Sequence of chain 1.A:
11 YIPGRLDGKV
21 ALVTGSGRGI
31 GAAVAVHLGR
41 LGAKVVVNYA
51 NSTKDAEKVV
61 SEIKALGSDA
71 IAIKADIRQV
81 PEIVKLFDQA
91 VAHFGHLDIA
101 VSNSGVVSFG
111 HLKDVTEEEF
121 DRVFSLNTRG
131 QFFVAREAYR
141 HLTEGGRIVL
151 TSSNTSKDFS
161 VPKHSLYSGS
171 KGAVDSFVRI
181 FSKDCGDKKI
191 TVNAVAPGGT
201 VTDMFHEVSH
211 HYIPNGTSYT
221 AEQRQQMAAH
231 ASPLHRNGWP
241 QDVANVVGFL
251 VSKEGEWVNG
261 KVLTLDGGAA

The small molecule below binds the protein below.
Small molecule (SMILES): O=c1oc2cc(O)ccc2c2oc3cc(O)ccc3c12

Binding-site contacts:
Ligand atom CAF contacts residue TYR212 of chain 1.A at 3.4 Å (hydrophobic).
Ligand atom CAO contacts residue GLY199 of chain 1.A at 3.6 Å.
Ligand atom CAI contacts residue TYR212 of chain 1.A at 3.8 Å (hydrophobic).
Ligand atom CAI contacts residue ILE213 of chain 1.A at 3.6 Å (hydrophobic).
Ligand atom CAP contacts residue TYR212 of chain 1.A at 3.4 Å (hydrophobic).
Ligand atom OAJ contacts residue GLY198 of chain 1.A at 3.9 Å.
Ligand atom CAN contacts residue GLY199 of chain 1.A at 3.4 Å.
Ligand atom OAJ contacts residue GLY199 of chain 1.A at 3.3 Å (h-bond).
Ligand atom CAN contacts residue TYR212 of chain 1.A at 3.5 Å (hydrophobic).
Ligand atom OAC contacts residue ILE213 of chain 1.A at 3.2 Å.
Ligand atom OAC contacts residue ALA228 of chain 1.A at 3.6 Å.
Ligand atom CAL contacts residue TYR212 of chain 1.A at 3.5 Å (hydrophobic).
Ligand atom OAK contacts residue PHE205 of chain 1.A at 3.8 Å.
Ligand atom OAJ contacts residue TYR212 of chain 1.A at 3.3 Å.
Ligand atom OAA contacts residue GLY199 of chain 1.A at 3.6 Å (h-bond).
Ligand atom OAB contacts residue TYR212 of chain 1.A at 3.9 Å.
Ligand atom CAL contacts residue NAP1 of chain 1.E at 3.2 Å.
Ligand atom CAR contacts residue TYR212 of chain 1.A at 3.8 Å (hydrophobic).
Ligand atom CAM contacts residue ALA228 of chain 1.A at 3.6 Å (hydrophobic).
Ligand atom CAQ contacts residue TYR212 of chain 1.A at 3.4 Å (hydrophobic).
Ligand atom CAF contacts residue PHE205 of chain 1.A at 3.8 Å (hydrophobic).
Ligand atom CAM contacts residue ILE213 of chain 1.A at 3.8 Å (hydrophobic).
Ligand atom CAQ contacts residue GLY199 of chain 1.A at 3.7 Å.
Ligand atom OAA contacts residue ASN154 of chain 1.A at 3.2 Å (h-bond).
Ligand atom CAD contacts residue VAL208 of chain 1.A at 3.8 Å (hydrophobic).
Ligand atom CAD contacts residue TYR212 of chain 1.A at 3.6 Å (hydrophobic).
Ligand atom CAH contacts residue TYR212 of chain 1.A at 3.1 Å (hydrophobic).
Ligand atom CAD contacts residue NAP1 of chain 1.E at 3.7 Å.
Ligand atom OAB contacts residue NAP1 of chain 1.E at 3.3 Å.
Ligand atom CAS contacts residue GLY199 of chain 1.A at 3.9 Å.
Ligand atom OAJ contacts residue ASN154 of chain 1.A at 3.7 Å.
Ligand atom OAC contacts residue MET227 of chain 1.A at 3.6 Å.
Ligand atom OAA contacts residue PHE159 of chain 1.A at 3.4 Å.
Ligand atom OAB contacts residue MET204 of chain 1.A at 3.6 Å.
Ligand atom CAH contacts residue NAP1 of chain 1.E at 3.5 Å.
Ligand atom CAI contacts residue ALA228 of chain 1.A at 3.6 Å (hydrophobic).
Ligand atom CAS contacts residue TYR212 of chain 1.A at 3.4 Å (hydrophobic).
Ligand atom CAT contacts residue TYR212 of chain 1.A at 3.4 Å (hydrophobic).
Ligand atom CAO contacts residue TYR212 of chain 1.A at 3.2 Å (hydrophobic).
Ligand atom OAK contacts residue TYR212 of chain 1.A at 3.4 Å.